This protein binds this small molecule.
Small molecule (SMILES): Cc1cc(CCc2cc(CCN(C)C)cc(F)c2F)nc(N)n1

Binding-site contacts:
Ligand atom C07 contacts residue HEM1 of chain 1.E at 3.4 Å.
Ligand atom C02 contacts residue PRO294 of chain 1.A at 3.9 Å (hydrophobic).
Ligand atom C21 contacts residue H4B1 of chain 1.F at 3.2 Å.
Ligand atom C07 contacts residue GLY315 of chain 1.A at 3.5 Å.
Ligand atom C21 contacts residue ARG325 of chain 1.A at 3.9 Å.
Ligand atom C15 contacts residue HEM1 of chain 1.E at 3.1 Å.
Ligand atom C05 contacts residue VAL296 of chain 1.A at 3.7 Å (hydrophobic).
Ligand atom C12 contacts residue HEM1 of chain 1.E at 3.0 Å.
Ligand atom C04 contacts residue HEM1 of chain 1.E at 3.6 Å.
Ligand atom C17 contacts residue HEM1 of chain 1.E at 3.7 Å.
Ligand atom C09 contacts residue GLU321 of chain 1.A at 3.7 Å.
Ligand atom C08 contacts residue GLU321 of chain 1.A at 3.6 Å.
Ligand atom N03 contacts residue HEM1 of chain 1.E at 3.2 Å (h-bond).
Ligand atom N02 contacts residue TRP316 of chain 1.A at 2.8 Å (h-bond).
Ligand atom C20 contacts residue ASN326 of chain 1.A at 3.4 Å.
Ligand atom C13 contacts residue HEM1 of chain 1.E at 3.5 Å.
Ligand atom C11 contacts residue VAL296 of chain 1.A at 3.8 Å (hydrophobic).
Ligand atom C14 contacts residue HEM1 of chain 1.E at 3.1 Å.
Ligand atom C02 contacts residue HEM1 of chain 1.E at 3.4 Å.
Ligand atom C11 contacts residue HEM1 of chain 1.E at 3.8 Å.
Ligand atom C07 contacts residue PRO294 of chain 1.A at 3.7 Å (hydrophobic).
Ligand atom N02 contacts residue PRO294 of chain 1.A at 3.8 Å.
Ligand atom F11 contacts residue HEM1 of chain 1.E at 3.5 Å.
Ligand atom C08 contacts residue HEM1 of chain 1.E at 3.6 Å.
Ligand atom C06 contacts residue GLU321 of chain 1.A at 3.5 Å.
Ligand atom C02 contacts residue GLU321 of chain 1.A at 3.3 Å.
Ligand atom N02 contacts residue GLU321 of chain 1.A at 2.5 Å (salt-bridge).
Ligand atom N01 contacts residue HEM1 of chain 1.E at 3.5 Å.
Ligand atom C07 contacts residue PHE313 of chain 1.A at 3.5 Å (hydrophobic).
Ligand atom N03 contacts residue PRO294 of chain 1.A at 3.6 Å.
Ligand atom C16 contacts residue HEM1 of chain 1.E at 3.5 Å.
Ligand atom C02 contacts residue TRP316 of chain 1.A at 3.8 Å (hydrophobic).
Ligand atom F11 contacts residue VAL296 of chain 1.A at 3.0 Å.
Ligand atom N19 contacts residue HEM1 of chain 1.E at 3.9 Å.
Ligand atom N02 contacts residue TYR317 of chain 1.A at 3.6 Å.
Ligand atom C06 contacts residue HEM1 of chain 1.E at 3.6 Å.
Ligand atom N02 contacts residue HEM1 of chain 1.E at 3.3 Å.
Ligand atom F12 contacts residue HEM1 of chain 1.E at 2.3 Å.
Ligand atom N01 contacts residue GLU321 of chain 1.A at 2.7 Å (salt-bridge).
Ligand atom C20 contacts residue ARG332 of chain 1.A at 3.7 Å.

Sequence of chain 1.A:
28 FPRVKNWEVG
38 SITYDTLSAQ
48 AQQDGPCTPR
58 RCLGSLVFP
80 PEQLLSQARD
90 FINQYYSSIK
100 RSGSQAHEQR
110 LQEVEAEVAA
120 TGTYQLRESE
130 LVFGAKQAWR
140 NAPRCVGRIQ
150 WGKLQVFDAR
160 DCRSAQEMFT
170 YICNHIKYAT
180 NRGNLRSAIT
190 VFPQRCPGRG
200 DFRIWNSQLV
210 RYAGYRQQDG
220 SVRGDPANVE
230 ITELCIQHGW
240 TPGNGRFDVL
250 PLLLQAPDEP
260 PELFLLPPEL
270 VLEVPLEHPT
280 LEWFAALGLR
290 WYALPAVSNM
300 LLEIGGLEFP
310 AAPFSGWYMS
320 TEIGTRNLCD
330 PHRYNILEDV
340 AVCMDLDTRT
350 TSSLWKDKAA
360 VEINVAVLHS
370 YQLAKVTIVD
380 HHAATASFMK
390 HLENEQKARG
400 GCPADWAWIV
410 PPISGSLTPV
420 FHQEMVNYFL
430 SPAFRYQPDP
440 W